Sequence of chain 1.B:
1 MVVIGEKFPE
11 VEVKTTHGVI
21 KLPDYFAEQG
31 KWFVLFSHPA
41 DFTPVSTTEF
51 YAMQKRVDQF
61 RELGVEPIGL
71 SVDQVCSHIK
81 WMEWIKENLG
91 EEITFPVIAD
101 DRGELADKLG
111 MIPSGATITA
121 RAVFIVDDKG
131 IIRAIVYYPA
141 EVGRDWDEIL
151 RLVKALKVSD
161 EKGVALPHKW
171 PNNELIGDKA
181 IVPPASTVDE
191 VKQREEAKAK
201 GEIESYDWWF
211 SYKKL

Binding-site contacts:
Ligand atom C1 contacts residue CYS42 of chain 1.K at 4.0 Å (hydrophobic).
Ligand atom C5 contacts residue SER77 of chain 1.B at 3.9 Å.
Ligand atom O1 contacts residue CYS76 of chain 1.B at 2.3 Å (h-bond).
Ligand atom C2 contacts residue CYS76 of chain 1.B at 2.4 Å (hydrophobic).
Ligand atom C9 contacts residue LYS80 of chain 1.B at 3.6 Å.
Ligand atom C3 contacts residue CYS76 of chain 1.B at 3.8 Å (hydrophobic).
Ligand atom C12 contacts residue LYS80 of chain 1.B at 3.8 Å.
Ligand atom C10 contacts residue FL31 of chain 1.W at 3.2 Å.
Ligand atom C9 contacts residue FL31 of chain 1.W at 3.2 Å.
Ligand atom C5 contacts residue CYS42 of chain 1.K at 3.7 Å (hydrophobic).
Ligand atom C2 contacts residue CYS42 of chain 1.K at 3.5 Å (hydrophobic).
Ligand atom C5 contacts residue LYS80 of chain 1.B at 4.0 Å.
Ligand atom C10 contacts residue PHE42 of chain 1.B at 3.7 Å (hydrophobic).
Ligand atom C8 contacts residue LYS80 of chain 1.B at 3.5 Å.
Ligand atom C1 contacts residue SER77 of chain 1.B at 3.3 Å.
Ligand atom C12 contacts residue TRP208 of chain 1.L at 3.7 Å (hydrophobic).
Ligand atom C12 contacts residue TRP84 of chain 1.K at 4.0 Å (hydrophobic).
Ligand atom C4 contacts residue PRO44 of chain 1.K at 3.9 Å (hydrophobic).
Ligand atom O1 contacts residue PRO184 of chain 1.L at 3.1 Å.
Ligand atom C7 contacts residue LYS80 of chain 1.B at 3.5 Å.
Ligand atom C11 contacts residue TRP209 of chain 1.L at 3.8 Å (hydrophobic).
Ligand atom C10 contacts residue LYS80 of chain 1.B at 3.8 Å.
Ligand atom C4 contacts residue CYS42 of chain 1.K at 3.8 Å (hydrophobic).
Ligand atom C6 contacts residue TRP209 of chain 1.L at 2.9 Å (hydrophobic).
Ligand atom O1 contacts residue THR43 of chain 1.K at 4.0 Å.
Ligand atom O1 contacts residue CYS42 of chain 1.K at 3.9 Å.
Ligand atom C11 contacts residue LYS80 of chain 1.B at 3.7 Å.
Ligand atom C6 contacts residue LYS80 of chain 1.B at 4.0 Å.
Ligand atom C2 contacts residue SER77 of chain 1.B at 4.1 Å.
Ligand atom C3 contacts residue CYS42 of chain 1.K at 3.4 Å (hydrophobic).
Ligand atom C8 contacts residue TRP209 of chain 1.L at 3.9 Å (hydrophobic).
Ligand atom C9 contacts residue PHE42 of chain 1.B at 3.8 Å (hydrophobic).
Ligand atom C10 contacts residue TRP208 of chain 1.L at 4.2 Å (hydrophobic).
Ligand atom C12 contacts residue TRP209 of chain 1.L at 4.1 Å (hydrophobic).
Ligand atom C1 contacts residue CYS76 of chain 1.B at 1.8 Å (hydrophobic).
Ligand atom C2 contacts residue PRO184 of chain 1.L at 4.2 Å (hydrophobic).
Ligand atom C10 contacts residue TRP84 of chain 1.K at 4.2 Å (hydrophobic).
Ligand atom C4 contacts residue TRP209 of chain 1.L at 3.5 Å (hydrophobic).
Ligand atom C4 contacts residue LYS80 of chain 1.B at 4.2 Å.
Ligand atom O1 contacts residue PRO44 of chain 1.K at 3.5 Å.

The protein below binds the small molecule below.
Small molecule (SMILES): CC(=O)c1ccc2ccccc2c1

Sequence of chain 1.K:
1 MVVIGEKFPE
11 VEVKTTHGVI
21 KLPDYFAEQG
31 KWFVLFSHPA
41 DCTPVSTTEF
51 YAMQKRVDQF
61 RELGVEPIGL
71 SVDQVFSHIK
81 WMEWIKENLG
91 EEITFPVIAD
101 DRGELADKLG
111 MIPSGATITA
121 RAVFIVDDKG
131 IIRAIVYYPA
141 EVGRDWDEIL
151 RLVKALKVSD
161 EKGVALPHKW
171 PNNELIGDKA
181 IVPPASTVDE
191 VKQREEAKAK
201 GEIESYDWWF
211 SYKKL

Sequence of chain 1.L:
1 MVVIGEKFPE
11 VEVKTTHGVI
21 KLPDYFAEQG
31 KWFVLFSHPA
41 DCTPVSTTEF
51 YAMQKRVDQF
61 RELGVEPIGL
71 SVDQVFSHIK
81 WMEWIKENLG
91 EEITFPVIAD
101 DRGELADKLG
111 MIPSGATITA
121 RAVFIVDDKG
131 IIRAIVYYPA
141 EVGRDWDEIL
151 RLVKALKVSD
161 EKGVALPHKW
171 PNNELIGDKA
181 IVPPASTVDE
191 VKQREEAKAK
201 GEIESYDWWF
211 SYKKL